Binding-site contacts:
Ligand atom N contacts residue HIS163 of chain 2.A at 2.8 Å (h-bond).
Ligand atom C9 contacts residue MET49 of chain 2.A at 4.1 Å (hydrophobic).
Ligand atom C2 contacts residue PHE140 of chain 2.A at 3.9 Å (hydrophobic).
Ligand atom C11 contacts residue MET49 of chain 2.A at 4.0 Å (hydrophobic).
Ligand atom C10 contacts residue HIS164 of chain 2.A at 3.4 Å.
Ligand atom C11 contacts residue GLN189 of chain 2.A at 3.6 Å.
Ligand atom O1 contacts residue HIS41 of chain 2.A at 3.2 Å.
Ligand atom C contacts residue GLU166 of chain 2.A at 3.6 Å.
Ligand atom C4 contacts residue GLU166 of chain 2.A at 3.5 Å.
Ligand atom C2 contacts residue ASN142 of chain 2.A at 3.5 Å.
Ligand atom C contacts residue ASN142 of chain 2.A at 3.9 Å.
Ligand atom C3 contacts residue SER144 of chain 2.A at 3.9 Å.
Ligand atom C10 contacts residue MET49 of chain 2.A at 4.2 Å (hydrophobic).
Ligand atom C4 contacts residue HIS163 of chain 2.A at 3.6 Å.
Ligand atom C2 contacts residue LEU141 of chain 2.A at 3.4 Å (hydrophobic).
Ligand atom C4 contacts residue CYS145 of chain 2.A at 3.8 Å (hydrophobic).
Ligand atom N contacts residue GLU166 of chain 2.A at 3.6 Å.
Ligand atom N contacts residue SER144 of chain 2.A at 4.1 Å.
Ligand atom C10 contacts residue HIS41 of chain 2.A at 3.4 Å.
Ligand atom C1 contacts residue GLU166 of chain 2.A at 3.8 Å.
Ligand atom C4 contacts residue MET165 of chain 2.A at 3.7 Å (hydrophobic).
Ligand atom N2 contacts residue GLN189 of chain 2.A at 3.1 Å (h-bond).
Ligand atom C3 contacts residue PHE140 of chain 2.A at 3.4 Å (hydrophobic).
Ligand atom O contacts residue HIS164 of chain 2.A at 3.7 Å.
Ligand atom C1 contacts residue ASN142 of chain 2.A at 4.0 Å.
Ligand atom C3 contacts residue HIS163 of chain 2.A at 3.8 Å.
Ligand atom O contacts residue GLU166 of chain 2.A at 2.9 Å (salt-bridge).
Ligand atom N2 contacts residue MET49 of chain 2.A at 3.9 Å.
Ligand atom O contacts residue MET165 of chain 2.A at 3.1 Å.
Ligand atom C2 contacts residue GLU166 of chain 2.A at 3.9 Å.
Ligand atom C5 contacts residue GLU166 of chain 2.A at 3.7 Å.
Ligand atom C3 contacts residue LEU141 of chain 2.A at 3.5 Å (hydrophobic).
Ligand atom N contacts residue PHE140 of chain 2.A at 4.2 Å.
Ligand atom C9 contacts residue HIS41 of chain 2.A at 4.2 Å.
Ligand atom C6 contacts residue HIS164 of chain 2.A at 3.9 Å.
Ligand atom N contacts residue MET165 of chain 2.A at 4.1 Å.
Ligand atom O1 contacts residue MET49 of chain 2.A at 3.7 Å.
Ligand atom C6 contacts residue MET165 of chain 2.A at 4.1 Å (hydrophobic).
Ligand atom C3 contacts residue GLU166 of chain 2.A at 3.8 Å.
Ligand atom C6 contacts residue GLU166 of chain 2.A at 3.9 Å.

Sequence of chain 2.A:
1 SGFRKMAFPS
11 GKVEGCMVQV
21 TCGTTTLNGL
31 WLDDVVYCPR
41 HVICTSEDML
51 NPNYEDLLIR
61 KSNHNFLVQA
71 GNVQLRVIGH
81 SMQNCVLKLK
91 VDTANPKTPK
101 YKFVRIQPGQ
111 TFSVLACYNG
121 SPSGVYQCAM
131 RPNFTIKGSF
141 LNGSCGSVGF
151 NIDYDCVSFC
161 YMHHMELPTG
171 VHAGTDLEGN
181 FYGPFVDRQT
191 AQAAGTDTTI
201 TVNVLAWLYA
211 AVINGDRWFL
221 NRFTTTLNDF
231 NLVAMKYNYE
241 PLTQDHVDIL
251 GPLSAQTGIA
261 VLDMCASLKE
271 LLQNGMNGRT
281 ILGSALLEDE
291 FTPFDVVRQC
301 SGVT

This protein binds this small molecule.
Small molecule (SMILES): Cc1ccncc1NC(=O)[C@@]1(C#N)CCOC1